Sequence of chain 2.A:
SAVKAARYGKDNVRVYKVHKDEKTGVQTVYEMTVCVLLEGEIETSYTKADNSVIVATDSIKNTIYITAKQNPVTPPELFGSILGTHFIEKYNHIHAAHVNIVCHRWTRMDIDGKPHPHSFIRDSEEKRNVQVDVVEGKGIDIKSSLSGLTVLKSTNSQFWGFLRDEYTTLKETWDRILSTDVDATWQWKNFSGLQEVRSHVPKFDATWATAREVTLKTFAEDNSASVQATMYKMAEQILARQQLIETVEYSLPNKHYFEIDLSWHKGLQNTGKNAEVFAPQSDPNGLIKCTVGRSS

The small molecule below binds the protein below.
Small molecule (SMILES): O=c1[nH]c(=O)c2[nH]c(=O)[nH]c2[nH]1

Sequence of chain 4.A:
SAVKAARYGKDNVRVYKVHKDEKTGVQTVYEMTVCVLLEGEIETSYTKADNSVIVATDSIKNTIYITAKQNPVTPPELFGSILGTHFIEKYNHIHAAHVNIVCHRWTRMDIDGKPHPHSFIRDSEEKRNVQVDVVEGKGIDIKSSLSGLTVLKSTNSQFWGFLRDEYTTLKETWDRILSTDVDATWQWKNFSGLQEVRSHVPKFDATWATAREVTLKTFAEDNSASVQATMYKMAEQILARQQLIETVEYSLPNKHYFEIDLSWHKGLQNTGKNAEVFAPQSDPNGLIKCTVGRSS

Binding-site contacts:
Ligand atom C6 contacts residue OXY1 of chain 2.D at 3.5 Å.
Ligand atom C6 contacts residue PHE160 of chain 2.A at 3.4 Å (hydrophobic).
Ligand atom C8 contacts residue OXY1 of chain 2.D at 3.5 Å.
Ligand atom C4 contacts residue PHE160 of chain 2.A at 3.3 Å (hydrophobic).
Ligand atom N3 contacts residue ASN255 of chain 2.A at 3.3 Å (h-bond).
Ligand atom C6 contacts residue IUP1 of chain 2.B at 0.1 Å.
Ligand atom O24 contacts residue ASP59 of chain 4.A at 2.9 Å (salt-bridge).
Ligand atom N7 contacts residue IUP1 of chain 2.B at 0.4 Å (h-bond).
Ligand atom O24 contacts residue ALA57 of chain 4.A at 3.6 Å.
Ligand atom N1 contacts residue PHE160 of chain 2.A at 3.6 Å.
Ligand atom N9 contacts residue IUP1 of chain 2.B at 0.1 Å (h-bond).
Ligand atom N9 contacts residue OXY1 of chain 2.D at 3.4 Å (h-bond).
Ligand atom N7 contacts residue PHE160 of chain 2.A at 3.6 Å.
Ligand atom N7 contacts residue THR58 of chain 4.A at 2.8 Å (h-bond).
Ligand atom C8 contacts residue THR58 of chain 4.A at 3.2 Å.
Ligand atom N3 contacts residue ARG177 of chain 2.A at 3.0 Å (salt-bridge).
Ligand atom C4 contacts residue IUP1 of chain 2.B at 0.3 Å.
Ligand atom O11 contacts residue SER227 of chain 2.A at 3.4 Å.
Ligand atom C5 contacts residue PHE160 of chain 2.A at 3.3 Å (hydrophobic).
Ligand atom O13 contacts residue ILE55 of chain 4.A at 3.5 Å.
Ligand atom N1 contacts residue IUP1 of chain 2.B at 0.1 Å (h-bond).
Ligand atom O24 contacts residue IUP1 of chain 2.B at 0.1 Å (h-bond).
Ligand atom O24 contacts residue LEU171 of chain 2.A at 3.4 Å.
Ligand atom O11 contacts residue ARG177 of chain 2.A at 2.9 Å (salt-bridge).
Ligand atom C5 contacts residue IUP1 of chain 2.B at 0.6 Å.
Ligand atom O11 contacts residue VAL228 of chain 2.A at 2.9 Å (h-bond).
Ligand atom C4 contacts residue OXY1 of chain 2.D at 3.3 Å.
Ligand atom O11 contacts residue IUP1 of chain 2.B at 0.1 Å (h-bond).
Ligand atom C8 contacts residue IUP1 of chain 2.B at 0.1 Å.
Ligand atom N9 contacts residue PHE160 of chain 2.A at 3.5 Å.
Ligand atom C5 contacts residue OXY1 of chain 2.D at 3.3 Å.
Ligand atom C2 contacts residue IUP1 of chain 2.B at 0.1 Å.
Ligand atom N7 contacts residue ALA57 of chain 4.A at 3.5 Å.
Ligand atom N3 contacts residue IUP1 of chain 2.B at 0.1 Å (h-bond).
Ligand atom O24 contacts residue THR58 of chain 4.A at 3.2 Å (h-bond).
Ligand atom N1 contacts residue GLN229 of chain 2.A at 3.0 Å (h-bond).
Ligand atom O13 contacts residue IUP1 of chain 2.B at 0.1 Å (h-bond).
Ligand atom C2 contacts residue ARG177 of chain 2.A at 3.5 Å.
Ligand atom N3 contacts residue OXY1 of chain 2.D at 3.6 Å.
Ligand atom O13 contacts residue GLN229 of chain 2.A at 2.9 Å (h-bond).